A small-molecule ligand and the protein it binds are described below.
Small molecule (SMILES): CC(=O)N[C@@H]1[C@@H](O)[C@H](O)[C@@H](CO)O[C@H]1O

Sequence of chain 1.E:
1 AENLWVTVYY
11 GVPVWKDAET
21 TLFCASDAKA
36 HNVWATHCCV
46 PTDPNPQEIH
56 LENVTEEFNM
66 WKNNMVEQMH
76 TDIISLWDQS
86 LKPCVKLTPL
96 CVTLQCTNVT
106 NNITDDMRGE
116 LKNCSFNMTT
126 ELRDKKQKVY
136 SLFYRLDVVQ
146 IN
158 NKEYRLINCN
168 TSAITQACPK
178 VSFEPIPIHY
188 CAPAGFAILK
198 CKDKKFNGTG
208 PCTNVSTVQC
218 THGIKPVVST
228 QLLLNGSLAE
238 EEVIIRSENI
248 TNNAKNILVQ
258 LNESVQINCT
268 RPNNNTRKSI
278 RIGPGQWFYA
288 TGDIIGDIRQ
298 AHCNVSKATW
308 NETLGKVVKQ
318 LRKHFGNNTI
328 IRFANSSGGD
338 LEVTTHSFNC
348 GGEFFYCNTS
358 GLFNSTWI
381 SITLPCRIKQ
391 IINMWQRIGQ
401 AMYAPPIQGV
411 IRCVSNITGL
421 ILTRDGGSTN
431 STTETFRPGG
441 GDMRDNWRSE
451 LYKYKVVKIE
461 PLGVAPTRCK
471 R

Binding-site contacts:
Ligand atom N2 contacts residue ASN271 of chain 1.E at 2.9 Å (h-bond).
Ligand atom C8 contacts residue ASN271 of chain 1.E at 3.5 Å.
Ligand atom O5 contacts residue ILE292 of chain 1.E at 3.6 Å.
Ligand atom O7 contacts residue GLY409 of chain 1.E at 3.4 Å.
Ligand atom C5 contacts residue ASN271 of chain 1.E at 3.7 Å.
Ligand atom O7 contacts residue VAL410 of chain 1.E at 3.4 Å (h-bond).
Ligand atom N2 contacts residue GLY409 of chain 1.E at 4.0 Å.
Ligand atom C1 contacts residue ILE292 of chain 1.E at 4.0 Å (hydrophobic).
Ligand atom C8 contacts residue VAL410 of chain 1.E at 4.1 Å (hydrophobic).
Ligand atom C7 contacts residue GLY409 of chain 1.E at 4.0 Å.
Ligand atom C7 contacts residue ASN271 of chain 1.E at 3.4 Å.
Ligand atom C4 contacts residue ASN271 of chain 1.E at 4.2 Å.
Ligand atom C3 contacts residue ASN271 of chain 1.E at 3.8 Å.
Ligand atom O5 contacts residue ASN271 of chain 1.E at 2.4 Å (h-bond).
Ligand atom O7 contacts residue ASN271 of chain 1.E at 4.4 Å.
Ligand atom C1 contacts residue ASN271 of chain 1.E at 1.5 Å.
Ligand atom C6 contacts residue ILE292 of chain 1.E at 4.4 Å (hydrophobic).
Ligand atom C7 contacts residue VAL410 of chain 1.E at 4.3 Å (hydrophobic).
Ligand atom C2 contacts residue ASN271 of chain 1.E at 2.4 Å.
Ligand atom C5 contacts residue ILE292 of chain 1.E at 4.3 Å (hydrophobic).